A protein and the small-molecule ligand that binds it are described below.
Small molecule (SMILES): CO[P](=O)(O)O[C@H]1[C@@H](O)[C@H](n2ccc(=O)[nH]c2=O)O[C@@H]1COP(=O)(O)O

Sequence of chain 1.J:
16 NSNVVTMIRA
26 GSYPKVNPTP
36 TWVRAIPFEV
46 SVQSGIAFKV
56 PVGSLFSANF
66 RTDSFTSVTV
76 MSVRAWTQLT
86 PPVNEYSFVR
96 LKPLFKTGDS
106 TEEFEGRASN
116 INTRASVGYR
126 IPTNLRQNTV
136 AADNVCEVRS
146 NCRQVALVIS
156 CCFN

Binding-site contacts:
Ligand atom OP1 contacts residue ARG131 of chain 1.K at 3.4 Å (salt-bridge).
Ligand atom C5 contacts residue THR21 of chain 1.J at 4.3 Å.
Ligand atom N1 contacts residue ASN16 of chain 1.J at 4.3 Å.
Ligand atom O5' contacts residue ARG131 of chain 1.K at 2.9 Å (salt-bridge).
Ligand atom C3' contacts residue ARG125 of chain 1.K at 3.3 Å.
Ligand atom C2' contacts residue ARG125 of chain 1.K at 3.7 Å.
Ligand atom C4' contacts residue ARG125 of chain 1.K at 4.3 Å.
Ligand atom O2 contacts residue ASN16 of chain 1.J at 2.5 Å (h-bond).
Ligand atom OP3 contacts residue SER77 of chain 1.K at 4.2 Å.
Ligand atom C2 contacts residue ASN16 of chain 1.J at 3.0 Å.
Ligand atom N1 contacts residue ARG125 of chain 1.K at 3.7 Å.
Ligand atom C5' contacts residue ARG131 of chain 1.K at 3.4 Å.
Ligand atom P contacts residue ARG125 of chain 1.K at 3.9 Å.
Ligand atom O4 contacts residue THR21 of chain 1.J at 4.0 Å.
Ligand atom OP2 contacts residue SER77 of chain 1.K at 3.9 Å.
Ligand atom OP2 contacts residue ARG131 of chain 1.K at 3.8 Å.
Ligand atom P contacts residue ARG131 of chain 1.K at 3.6 Å.
Ligand atom C1' contacts residue ARG125 of chain 1.K at 4.3 Å.
Ligand atom C4 contacts residue ARG125 of chain 1.K at 3.6 Å.
Ligand atom O4 contacts residue SER17 of chain 1.J at 3.1 Å.
Ligand atom C2 contacts residue ARG125 of chain 1.K at 3.8 Å.
Ligand atom C6 contacts residue ARG125 of chain 1.K at 3.5 Å.
Ligand atom C5' contacts residue MET76 of chain 1.K at 4.3 Å (hydrophobic).
Ligand atom O5' contacts residue ARG125 of chain 1.K at 3.2 Å (salt-bridge).
Ligand atom OP1 contacts residue ARG125 of chain 1.K at 2.9 Å (salt-bridge).
Ligand atom N3 contacts residue ARG125 of chain 1.K at 3.6 Å.
Ligand atom OP1 contacts residue ILE23 of chain 1.J at 3.7 Å.
Ligand atom C5' contacts residue ARG125 of chain 1.K at 4.2 Å.
Ligand atom N3 contacts residue SER17 of chain 1.J at 4.1 Å.
Ligand atom C4 contacts residue ASN16 of chain 1.J at 4.1 Å.
Ligand atom P contacts residue ILE23 of chain 1.J at 4.2 Å.
Ligand atom C4 contacts residue SER17 of chain 1.J at 4.0 Å.
Ligand atom O2 contacts residue ARG125 of chain 1.K at 4.0 Å.
Ligand atom O4 contacts residue ARG125 of chain 1.K at 3.9 Å.
Ligand atom C5 contacts residue ARG125 of chain 1.K at 3.5 Å.
Ligand atom OP2 contacts residue ILE23 of chain 1.J at 4.2 Å.
Ligand atom N3 contacts residue ASN16 of chain 1.J at 2.8 Å (h-bond).
Ligand atom OP3 contacts residue ARG125 of chain 1.K at 2.7 Å.
Ligand atom OP3 contacts residue ILE23 of chain 1.J at 4.3 Å.
Ligand atom O3' contacts residue ARG125 of chain 1.K at 4.1 Å.

Sequence of chain 1.K:
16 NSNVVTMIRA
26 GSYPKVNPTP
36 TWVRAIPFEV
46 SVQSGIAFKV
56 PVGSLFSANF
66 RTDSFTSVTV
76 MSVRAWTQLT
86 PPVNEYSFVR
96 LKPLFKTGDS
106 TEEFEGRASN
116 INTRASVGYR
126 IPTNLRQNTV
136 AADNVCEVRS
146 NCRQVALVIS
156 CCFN